Binding-site contacts:
Ligand atom C8 contacts residue GLY333 of chain 2.A at 3.6 Å.
Ligand atom C1 contacts residue GLY206 of chain 1.A at 4.0 Å.
Ligand atom C6 contacts residue LEU209 of chain 1.A at 3.5 Å (hydrophobic).
Ligand atom C2 contacts residue ASN280 of chain 1.A at 2.4 Å.
Ligand atom C4 contacts residue LEU204 of chain 1.A at 3.5 Å (hydrophobic).
Ligand atom C4 contacts residue ASN280 of chain 1.A at 4.2 Å.
Ligand atom O7 contacts residue THR342 of chain 2.A at 2.7 Å (h-bond).
Ligand atom C4 contacts residue PHE201 of chain 1.A at 3.8 Å (hydrophobic).
Ligand atom O3 contacts residue GLU332 of chain 2.A at 2.2 Å (salt-bridge).
Ligand atom C8 contacts residue THR342 of chain 2.A at 4.2 Å.
Ligand atom O7 contacts residue SER385 of chain 2.A at 2.5 Å (h-bond).
Ligand atom C7 contacts residue THR342 of chain 2.A at 3.7 Å.
Ligand atom C7 contacts residue SER385 of chain 2.A at 3.6 Å.
Ligand atom C3 contacts residue LEU204 of chain 1.A at 3.6 Å (hydrophobic).
Ligand atom C3 contacts residue ASN280 of chain 1.A at 3.8 Å.
Ligand atom C5 contacts residue ASN280 of chain 1.A at 3.7 Å.
Ligand atom C7 contacts residue ASN280 of chain 1.A at 3.3 Å.
Ligand atom C7 contacts residue GLU332 of chain 2.A at 3.8 Å.
Ligand atom C5 contacts residue GLY208 of chain 1.A at 4.0 Å.
Ligand atom C6 contacts residue GLY208 of chain 1.A at 3.2 Å.
Ligand atom O5 contacts residue ASN280 of chain 1.A at 2.4 Å (h-bond).
Ligand atom O4 contacts residue PHE201 of chain 1.A at 3.2 Å.
Ligand atom C1 contacts residue SER385 of chain 2.A at 4.0 Å.
Ligand atom C2 contacts residue GLU332 of chain 2.A at 3.5 Å.
Ligand atom C4 contacts residue GLU332 of chain 2.A at 3.8 Å.
Ligand atom N2 contacts residue GLY206 of chain 1.A at 4.3 Å.
Ligand atom C1 contacts residue ASN280 of chain 1.A at 1.4 Å.
Ligand atom C2 contacts residue GLY206 of chain 1.A at 4.0 Å.
Ligand atom N2 contacts residue GLU332 of chain 2.A at 3.9 Å.
Ligand atom O3 contacts residue PHE201 of chain 1.A at 4.0 Å.
Ligand atom O7 contacts residue GLU332 of chain 2.A at 3.3 Å.
Ligand atom C3 contacts residue GLU332 of chain 2.A at 3.2 Å.
Ligand atom O4 contacts residue THR342 of chain 2.A at 4.0 Å.
Ligand atom C8 contacts residue GLY340 of chain 2.A at 3.5 Å.
Ligand atom C8 contacts residue GLU332 of chain 2.A at 4.1 Å.
Ligand atom C8 contacts residue PHE341 of chain 2.A at 4.1 Å (hydrophobic).
Ligand atom N2 contacts residue ASN280 of chain 1.A at 2.7 Å (h-bond).
Ligand atom O7 contacts residue ASN280 of chain 1.A at 3.5 Å (h-bond).
Ligand atom C6 contacts residue SER278 of chain 1.A at 3.7 Å.
Ligand atom O3 contacts residue LEU204 of chain 1.A at 3.6 Å.

Sequence of chain 1.A:
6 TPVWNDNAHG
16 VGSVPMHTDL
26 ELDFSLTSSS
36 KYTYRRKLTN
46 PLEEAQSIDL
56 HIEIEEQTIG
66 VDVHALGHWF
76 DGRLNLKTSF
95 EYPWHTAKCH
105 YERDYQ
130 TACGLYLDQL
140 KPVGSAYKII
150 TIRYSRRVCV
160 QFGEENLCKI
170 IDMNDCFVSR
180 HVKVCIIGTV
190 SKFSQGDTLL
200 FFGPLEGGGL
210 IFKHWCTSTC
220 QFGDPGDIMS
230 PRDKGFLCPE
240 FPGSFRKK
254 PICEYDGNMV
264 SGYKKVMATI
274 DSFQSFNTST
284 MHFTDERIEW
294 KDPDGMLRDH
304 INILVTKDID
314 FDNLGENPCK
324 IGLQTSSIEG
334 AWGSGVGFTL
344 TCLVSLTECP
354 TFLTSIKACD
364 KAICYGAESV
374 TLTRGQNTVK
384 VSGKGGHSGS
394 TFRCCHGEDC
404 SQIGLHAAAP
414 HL

Sequence of chain 2.A:
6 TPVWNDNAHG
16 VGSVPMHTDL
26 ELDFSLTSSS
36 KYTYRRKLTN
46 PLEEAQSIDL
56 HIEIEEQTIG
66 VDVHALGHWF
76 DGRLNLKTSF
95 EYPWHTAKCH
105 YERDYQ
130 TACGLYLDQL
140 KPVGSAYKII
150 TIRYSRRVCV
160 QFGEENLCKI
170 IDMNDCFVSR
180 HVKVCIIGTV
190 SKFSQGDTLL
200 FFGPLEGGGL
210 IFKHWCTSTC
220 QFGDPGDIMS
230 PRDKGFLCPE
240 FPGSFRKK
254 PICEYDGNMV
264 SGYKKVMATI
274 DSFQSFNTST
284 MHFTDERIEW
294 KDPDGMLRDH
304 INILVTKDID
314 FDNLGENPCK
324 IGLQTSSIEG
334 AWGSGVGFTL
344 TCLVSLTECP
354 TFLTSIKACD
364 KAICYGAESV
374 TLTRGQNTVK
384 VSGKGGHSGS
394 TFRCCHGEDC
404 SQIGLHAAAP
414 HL

A protein and the small-molecule ligand that binds it are described below.
Small molecule (SMILES): CC(=O)N[C@H]1[C@H](O[C@H]2[C@H](O)[C@@H](NC(C)=O)CO[C@@H]2CO[C@H]2O[C@@H](C)[C@@H](O)[C@@H](O)[C@@H]2O)O[C@H](CO)[C@@H](O)[C@@H]1O